A small-molecule ligand and the protein it binds are described below.
Small molecule (SMILES): Nc1ncnc2c1ncn2[C@@H]1O[C@H](CO[P](=O)(O)O[P](=O)(O)O[C@H]2O[C@H](CO)[C@@H](O)[C@H](O)[C@H]2O)[C@@H](O)[C@H]1O

Sequence of chain 4.A:
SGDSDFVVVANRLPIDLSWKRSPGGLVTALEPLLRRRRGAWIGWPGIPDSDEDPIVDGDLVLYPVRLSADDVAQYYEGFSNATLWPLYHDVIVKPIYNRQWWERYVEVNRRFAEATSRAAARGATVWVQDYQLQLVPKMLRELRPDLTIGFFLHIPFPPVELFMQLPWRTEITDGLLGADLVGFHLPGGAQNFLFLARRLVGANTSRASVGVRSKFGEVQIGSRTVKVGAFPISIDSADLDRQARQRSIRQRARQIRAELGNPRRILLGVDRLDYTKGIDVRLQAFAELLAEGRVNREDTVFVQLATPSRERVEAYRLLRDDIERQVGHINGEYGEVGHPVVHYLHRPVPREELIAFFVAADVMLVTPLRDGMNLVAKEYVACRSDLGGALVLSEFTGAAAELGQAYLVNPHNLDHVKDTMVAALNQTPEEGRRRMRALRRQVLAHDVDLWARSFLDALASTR

Binding-site contacts:
Ligand atom O6' contacts residue HIS169 of chain 4.A at 2.9 Å (h-bond).
Ligand atom N7 contacts residue THR322 of chain 4.A at 3.6 Å.
Ligand atom O2' contacts residue TRP100 of chain 4.A at 3.6 Å.
Ligand atom C2 contacts residue VAL364 of chain 4.A at 3.2 Å (hydrophobic).
Ligand atom C2D contacts residue GLU394 of chain 4.A at 3.4 Å.
Ligand atom O2A contacts residue ASN389 of chain 4.A at 3.3 Å.
Ligand atom O2D contacts residue GLU394 of chain 4.A at 2.5 Å (salt-bridge).
Ligand atom C5 contacts residue THR322 of chain 4.A at 3.6 Å.
Ligand atom O1A contacts residue LYS292 of chain 4.A at 2.8 Å (salt-bridge).
Ligand atom O4' contacts residue ASN389 of chain 4.A at 2.8 Å (h-bond).
Ligand atom O1B contacts residue LYS292 of chain 4.A at 2.9 Å (salt-bridge).
Ligand atom N6 contacts residue ARG362 of chain 4.A at 3.6 Å (salt-bridge).
Ligand atom O2A contacts residue LEU390 of chain 4.A at 2.7 Å (h-bond).
Ligand atom C8 contacts residue VAL285 of chain 4.A at 3.6 Å (hydrophobic).
Ligand atom O1B contacts residue ARG287 of chain 4.A at 3.1 Å (salt-bridge).
Ligand atom O3' contacts residue ASN389 of chain 4.A at 3.3 Å (h-bond).
Ligand atom O3' contacts residue GLY387 of chain 4.A at 3.1 Å (h-bond).
Ligand atom O2D contacts residue ARG366 of chain 4.A at 3.1 Å (salt-bridge).
Ligand atom C3D contacts residue GLU394 of chain 4.A at 3.6 Å.
Ligand atom O3' contacts residue MET388 of chain 4.A at 2.9 Å (h-bond).
Ligand atom O2B contacts residue ARG287 of chain 4.A at 2.9 Å (salt-bridge).
Ligand atom N6 contacts residue THR322 of chain 4.A at 3.4 Å.
Ligand atom O2D contacts residue LEU369 of chain 4.A at 3.6 Å.
Ligand atom N6 contacts residue LEU320 of chain 4.A at 3.3 Å (h-bond).
Ligand atom O4' contacts residue LEU390 of chain 4.A at 3.5 Å (h-bond).
Ligand atom O2' contacts residue ASP386 of chain 4.A at 3.5 Å (salt-bridge).
Ligand atom N1 contacts residue VAL364 of chain 4.A at 2.9 Å (h-bond).
Ligand atom O6' contacts residue ILE248 of chain 4.A at 3.6 Å.
Ligand atom N7 contacts residue ARG287 of chain 4.A at 3.7 Å.
Ligand atom O4' contacts residue MET388 of chain 4.A at 3.5 Å.
Ligand atom O6' contacts residue HIS200 of chain 4.A at 3.3 Å (h-bond).
Ligand atom O3' contacts residue ASP386 of chain 4.A at 2.7 Å (salt-bridge).
Ligand atom C6 contacts residue THR322 of chain 4.A at 3.5 Å.
Ligand atom O3D contacts residue GLU394 of chain 4.A at 2.7 Å (salt-bridge).
Ligand atom C2D contacts residue VAL391 of chain 4.A at 3.6 Å (hydrophobic).
Ligand atom C3' contacts residue ASP386 of chain 4.A at 3.6 Å.
Ligand atom N3 contacts residue LEU369 of chain 4.A at 3.7 Å.
Ligand atom C2' contacts residue HIS169 of chain 4.A at 3.6 Å.
Ligand atom N7 contacts residue ASP286 of chain 4.A at 3.4 Å.
Ligand atom N7 contacts residue VAL285 of chain 4.A at 3.3 Å.